A protein and the small-molecule ligand that binds it are described below.
Small molecule (SMILES): CC(=O)N[C@H]1[C@H](O[C@H]2[C@H](O)[C@@H](NC(C)=O)CO[C@@H]2CO)O[C@H](CO)[C@@H](O)[C@@H]1O

Binding-site contacts:
Ligand atom C7 contacts residue ASN704 of chain 1.B at 3.4 Å.
Ligand atom C3 contacts residue ASN704 of chain 1.B at 3.8 Å.
Ligand atom C5 contacts residue ASN704 of chain 1.B at 3.7 Å.
Ligand atom C2 contacts residue ASN704 of chain 1.B at 2.4 Å.
Ligand atom N2 contacts residue ASN704 of chain 1.B at 2.9 Å (h-bond).
Ligand atom C1 contacts residue ASN704 of chain 1.B at 1.4 Å.
Ligand atom C4 contacts residue ASN704 of chain 1.B at 4.2 Å.
Ligand atom C5 contacts residue LEU909 of chain 1.B at 4.0 Å (hydrophobic).
Ligand atom C5 contacts residue GLN913 of chain 1.B at 4.3 Å.
Ligand atom C7 contacts residue LEU909 of chain 1.B at 4.4 Å (hydrophobic).
Ligand atom C6 contacts residue GLN913 of chain 1.B at 4.1 Å.
Ligand atom O4 contacts residue LEU909 of chain 1.B at 3.7 Å.
Ligand atom O7 contacts residue LEU909 of chain 1.B at 3.6 Å.
Ligand atom O7 contacts residue ASN704 of chain 1.B at 3.5 Å (h-bond).
Ligand atom C3 contacts residue LEU909 of chain 1.B at 4.5 Å (hydrophobic).
Ligand atom C4 contacts residue LEU909 of chain 1.B at 4.3 Å (hydrophobic).
Ligand atom O6 contacts residue GLN913 of chain 1.B at 3.3 Å (h-bond).
Ligand atom O5 contacts residue ASN704 of chain 1.B at 2.4 Å (h-bond).
Ligand atom C8 contacts residue ASN704 of chain 1.B at 4.5 Å.
Ligand atom C1 contacts residue GLN1058 of chain 1.B at 4.4 Å.
Ligand atom O5 contacts residue GLN1058 of chain 1.B at 4.0 Å.
Ligand atom O7 contacts residue GLN1058 of chain 1.B at 3.9 Å.

Sequence of chain 1.B:
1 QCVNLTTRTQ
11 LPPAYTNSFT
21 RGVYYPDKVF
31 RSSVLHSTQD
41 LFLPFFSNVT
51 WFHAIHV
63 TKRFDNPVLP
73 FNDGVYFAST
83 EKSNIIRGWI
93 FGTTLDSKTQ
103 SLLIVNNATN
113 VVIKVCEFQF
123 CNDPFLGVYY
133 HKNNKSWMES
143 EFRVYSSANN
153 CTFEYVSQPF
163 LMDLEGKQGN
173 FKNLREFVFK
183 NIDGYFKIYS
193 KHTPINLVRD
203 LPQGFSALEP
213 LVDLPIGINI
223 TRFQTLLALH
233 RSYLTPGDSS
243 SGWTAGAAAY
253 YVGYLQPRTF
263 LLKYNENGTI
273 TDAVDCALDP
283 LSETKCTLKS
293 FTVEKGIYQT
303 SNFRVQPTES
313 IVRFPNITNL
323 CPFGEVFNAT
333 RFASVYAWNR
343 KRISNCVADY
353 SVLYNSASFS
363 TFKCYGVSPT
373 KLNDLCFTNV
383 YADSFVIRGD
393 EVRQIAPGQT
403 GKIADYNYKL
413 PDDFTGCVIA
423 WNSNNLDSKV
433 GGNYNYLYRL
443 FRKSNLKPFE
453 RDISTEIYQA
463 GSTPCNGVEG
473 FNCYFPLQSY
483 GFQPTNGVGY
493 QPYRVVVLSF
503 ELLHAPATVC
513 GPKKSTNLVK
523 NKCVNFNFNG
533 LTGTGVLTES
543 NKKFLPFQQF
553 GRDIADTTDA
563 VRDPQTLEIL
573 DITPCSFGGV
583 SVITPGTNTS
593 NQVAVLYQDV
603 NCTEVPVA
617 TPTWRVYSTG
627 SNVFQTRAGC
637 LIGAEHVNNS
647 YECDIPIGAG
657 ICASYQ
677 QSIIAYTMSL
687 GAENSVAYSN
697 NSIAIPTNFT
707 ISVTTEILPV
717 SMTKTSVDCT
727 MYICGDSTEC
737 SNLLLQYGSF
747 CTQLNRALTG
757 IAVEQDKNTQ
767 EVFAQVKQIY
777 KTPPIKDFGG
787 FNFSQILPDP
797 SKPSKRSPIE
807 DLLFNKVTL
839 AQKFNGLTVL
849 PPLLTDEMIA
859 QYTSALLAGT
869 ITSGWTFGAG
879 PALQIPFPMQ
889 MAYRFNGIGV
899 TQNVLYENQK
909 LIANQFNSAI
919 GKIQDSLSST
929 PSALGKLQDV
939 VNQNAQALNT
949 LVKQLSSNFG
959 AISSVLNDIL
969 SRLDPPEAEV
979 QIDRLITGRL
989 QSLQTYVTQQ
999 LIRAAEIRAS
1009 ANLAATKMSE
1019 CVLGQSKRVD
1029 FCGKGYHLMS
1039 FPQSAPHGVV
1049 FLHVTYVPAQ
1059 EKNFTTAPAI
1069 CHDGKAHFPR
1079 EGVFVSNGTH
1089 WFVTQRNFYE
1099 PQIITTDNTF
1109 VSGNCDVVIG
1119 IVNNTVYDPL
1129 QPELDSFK